Binding-site contacts:
Ligand atom C5 contacts residue ASN346 of chain 1.A at 3.6 Å.
Ligand atom O5 contacts residue ASN346 of chain 1.A at 2.4 Å (h-bond).
Ligand atom O7 contacts residue ASN346 of chain 1.A at 3.9 Å.
Ligand atom C8 contacts residue THR333 of chain 1.A at 4.4 Å.
Ligand atom C1 contacts residue ASN346 of chain 1.A at 1.4 Å.
Ligand atom C4 contacts residue ASN346 of chain 1.A at 4.2 Å.
Ligand atom O7 contacts residue ARG377 of chain 1.A at 3.7 Å.
Ligand atom N2 contacts residue ASN346 of chain 1.A at 2.9 Å (h-bond).
Ligand atom C8 contacts residue THR332 of chain 1.A at 4.3 Å.
Ligand atom O5 contacts residue SER348 of chain 1.A at 4.4 Å.
Ligand atom C6 contacts residue SER348 of chain 1.A at 4.0 Å.
Ligand atom C2 contacts residue ASN346 of chain 1.A at 2.4 Å.
Ligand atom C3 contacts residue ASN346 of chain 1.A at 3.8 Å.
Ligand atom C8 contacts residue ASN346 of chain 1.A at 3.7 Å.
Ligand atom C5 contacts residue SER348 of chain 1.A at 4.3 Å.
Ligand atom C7 contacts residue ASN346 of chain 1.A at 3.2 Å.

The protein below binds the small molecule below.
Small molecule (SMILES): CC(=O)N[C@@H]1[C@@H](O)[C@H](O)[C@@H](CO)O[C@H]1O

Sequence of chain 1.A:
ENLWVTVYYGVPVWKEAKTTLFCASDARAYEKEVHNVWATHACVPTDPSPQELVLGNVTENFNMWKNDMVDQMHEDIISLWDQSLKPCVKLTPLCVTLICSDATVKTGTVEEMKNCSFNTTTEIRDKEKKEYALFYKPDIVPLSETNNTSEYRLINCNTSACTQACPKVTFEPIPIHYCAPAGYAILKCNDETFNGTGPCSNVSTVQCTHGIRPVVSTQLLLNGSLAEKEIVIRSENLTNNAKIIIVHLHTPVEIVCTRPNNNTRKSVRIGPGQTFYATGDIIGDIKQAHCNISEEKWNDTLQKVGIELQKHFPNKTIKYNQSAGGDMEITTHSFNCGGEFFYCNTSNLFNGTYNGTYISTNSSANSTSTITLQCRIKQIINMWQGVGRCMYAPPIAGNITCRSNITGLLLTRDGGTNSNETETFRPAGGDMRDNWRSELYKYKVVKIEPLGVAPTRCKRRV